Sequence of chain 4.A:
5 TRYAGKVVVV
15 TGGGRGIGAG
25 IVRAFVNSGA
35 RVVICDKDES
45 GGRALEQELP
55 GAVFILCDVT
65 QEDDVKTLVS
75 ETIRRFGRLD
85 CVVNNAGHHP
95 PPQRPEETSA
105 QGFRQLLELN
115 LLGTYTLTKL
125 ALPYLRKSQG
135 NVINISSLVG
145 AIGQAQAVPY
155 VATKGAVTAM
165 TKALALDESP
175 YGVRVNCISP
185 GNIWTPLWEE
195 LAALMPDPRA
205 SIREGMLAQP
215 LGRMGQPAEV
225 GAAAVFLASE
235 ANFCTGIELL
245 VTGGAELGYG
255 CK

Sequence of chain 2.A:
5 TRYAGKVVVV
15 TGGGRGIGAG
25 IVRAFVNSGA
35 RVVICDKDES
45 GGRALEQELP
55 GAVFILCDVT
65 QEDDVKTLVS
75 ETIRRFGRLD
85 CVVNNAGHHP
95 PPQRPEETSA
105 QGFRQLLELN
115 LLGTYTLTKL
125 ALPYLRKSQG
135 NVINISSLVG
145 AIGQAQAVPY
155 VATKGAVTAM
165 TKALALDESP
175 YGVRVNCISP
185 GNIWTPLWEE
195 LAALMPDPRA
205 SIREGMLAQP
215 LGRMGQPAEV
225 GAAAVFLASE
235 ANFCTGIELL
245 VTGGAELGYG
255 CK

Binding-site contacts:
Ligand atom O contacts residue TYR154 of chain 2.A at 2.3 Å (h-bond).
Ligand atom C4 contacts residue GLY185 of chain 2.A at 4.1 Å.
Ligand atom N contacts residue NAD1 of chain 2.B at 3.9 Å.
Ligand atom C contacts residue TYR154 of chain 2.A at 3.3 Å (hydrophobic).
Ligand atom C contacts residue NAD1 of chain 2.B at 3.1 Å.
Ligand atom N contacts residue HIS93 of chain 2.A at 4.1 Å.
Ligand atom C3 contacts residue NAD1 of chain 2.B at 3.3 Å.
Ligand atom C contacts residue HIS93 of chain 2.A at 4.1 Å.
Ligand atom C4 contacts residue NAD1 of chain 2.B at 3.6 Å.
Ligand atom C3 contacts residue TRP192 of chain 2.A at 3.6 Å (hydrophobic).
Ligand atom O1 contacts residue NAD1 of chain 2.B at 4.0 Å.
Ligand atom F contacts residue VAL143 of chain 2.A at 3.5 Å.
Ligand atom C5 contacts residue NAD1 of chain 2.B at 3.4 Å.
Ligand atom C5 contacts residue TYR253 of chain 4.A at 3.8 Å (hydrophobic).
Ligand atom O2 contacts residue LEU195 of chain 2.A at 3.5 Å.
Ligand atom F contacts residue TYR253 of chain 4.A at 2.8 Å.
Ligand atom C2 contacts residue HIS93 of chain 2.A at 4.0 Å.
Ligand atom N contacts residue TRP192 of chain 2.A at 4.1 Å.
Ligand atom F contacts residue GLY185 of chain 2.A at 4.0 Å.
Ligand atom C1 contacts residue NAD1 of chain 2.B at 3.5 Å.
Ligand atom O contacts residue SER141 of chain 2.A at 2.6 Å (h-bond).
Ligand atom C1 contacts residue TYR154 of chain 2.A at 3.4 Å (hydrophobic).
Ligand atom C contacts residue SER141 of chain 2.A at 3.5 Å.
Ligand atom O1 contacts residue HIS93 of chain 2.A at 3.2 Å.
Ligand atom F contacts residue NAD1 of chain 2.B at 3.7 Å.
Ligand atom O contacts residue NAD1 of chain 2.B at 3.0 Å.
Ligand atom C4 contacts residue ASN186 of chain 2.A at 3.5 Å.
Ligand atom O1 contacts residue LEU195 of chain 2.A at 3.6 Å.
Ligand atom C5 contacts residue SER141 of chain 2.A at 3.7 Å.
Ligand atom O contacts residue VAL143 of chain 2.A at 4.1 Å.
Ligand atom N contacts residue LEU195 of chain 2.A at 3.8 Å.
Ligand atom F contacts residue SER141 of chain 2.A at 3.0 Å.
Ligand atom O1 contacts residue LEU191 of chain 2.A at 3.2 Å.
Ligand atom C3 contacts residue ASN186 of chain 2.A at 3.8 Å.
Ligand atom O2 contacts residue TRP192 of chain 2.A at 3.3 Å.
Ligand atom C4 contacts residue TYR253 of chain 4.A at 3.8 Å (hydrophobic).
Ligand atom F contacts residue PRO184 of chain 2.A at 4.0 Å.
Ligand atom O2 contacts residue NAD1 of chain 2.B at 4.1 Å.
Ligand atom C2 contacts residue NAD1 of chain 2.B at 3.5 Å.
Ligand atom C1 contacts residue HIS93 of chain 2.A at 3.5 Å.

A protein and the small-molecule ligand that binds it are described below.
Small molecule (SMILES): O=[N+]([O-])c1ccc(F)c(O)c1